Sequence of chain 1.D:
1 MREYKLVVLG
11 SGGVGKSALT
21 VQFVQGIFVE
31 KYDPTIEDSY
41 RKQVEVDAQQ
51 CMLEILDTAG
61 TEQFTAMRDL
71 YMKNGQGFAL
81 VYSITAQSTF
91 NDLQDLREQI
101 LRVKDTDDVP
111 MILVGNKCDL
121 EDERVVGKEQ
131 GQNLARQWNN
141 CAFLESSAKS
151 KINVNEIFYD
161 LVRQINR

A protein and the small-molecule ligand that binds it are described below.
Small molecule (SMILES): Nc1nc2c(ncn2[C@@H]2O[C@H](CO[P](=O)(O)O[P](=O)(O)NP(=O)(O)O)[C@@H](O)[C@H]2O)c(=O)[nH]1

Binding-site contacts:
Ligand atom N7 contacts residue ASN116 of chain 1.D at 3.0 Å (h-bond).
Ligand atom O3' contacts residue TYR32 of chain 1.D at 3.5 Å.
Ligand atom O6 contacts residue LYS117 of chain 1.D at 3.4 Å.
Ligand atom C8 contacts residue ALA18 of chain 1.D at 3.4 Å (hydrophobic).
Ligand atom O6 contacts residue ALA148 of chain 1.D at 3.0 Å (h-bond).
Ligand atom N7 contacts residue ALA18 of chain 1.D at 3.5 Å.
Ligand atom O1G contacts residue THR35 of chain 1.D at 2.7 Å (h-bond).
Ligand atom O2B contacts residue LYS16 of chain 1.D at 2.8 Å (salt-bridge).
Ligand atom O2B contacts residue GLY15 of chain 1.D at 3.4 Å (h-bond).
Ligand atom O3A contacts residue LYS16 of chain 1.D at 3.5 Å (salt-bridge).
Ligand atom C6 contacts residue LYS117 of chain 1.D at 3.5 Å.
Ligand atom O3A contacts residue GLY15 of chain 1.D at 3.0 Å (h-bond).
Ligand atom N2 contacts residue ASP119 of chain 1.D at 3.0 Å (salt-bridge).
Ligand atom PB contacts residue MG1 of chain 1.H at 3.2 Å.
Ligand atom O1G contacts residue MG1 of chain 1.H at 2.1 Å.
Ligand atom N3B contacts residue TYR32 of chain 1.D at 3.1 Å.
Ligand atom O2' contacts residue GLU30 of chain 1.D at 3.1 Å (salt-bridge).
Ligand atom C5' contacts residue GLY13 of chain 1.D at 3.4 Å.
Ligand atom O2G contacts residue GLY60 of chain 1.D at 2.9 Å (h-bond).
Ligand atom PB contacts residue LYS16 of chain 1.D at 3.5 Å.
Ligand atom O2' contacts residue VAL29 of chain 1.D at 3.0 Å (h-bond).
Ligand atom N2 contacts residue LEU120 of chain 1.D at 3.5 Å.
Ligand atom N1 contacts residue ASP119 of chain 1.D at 2.8 Å (salt-bridge).
Ligand atom C4 contacts residue PHE28 of chain 1.D at 3.5 Å (hydrophobic).
Ligand atom N3B contacts residue MG1 of chain 1.H at 3.3 Å.
Ligand atom O1B contacts residue MG1 of chain 1.H at 2.1 Å.
Ligand atom O1A contacts residue SER17 of chain 1.D at 3.2 Å (h-bond).
Ligand atom O1A contacts residue LYS16 of chain 1.D at 3.5 Å (salt-bridge).
Ligand atom O1B contacts residue SER17 of chain 1.D at 2.8 Å (h-bond).
Ligand atom O6 contacts residue ASN116 of chain 1.D at 3.2 Å (h-bond).
Ligand atom O3' contacts residue GLU30 of chain 1.D at 2.9 Å (salt-bridge).
Ligand atom O1B contacts residue LYS16 of chain 1.D at 3.5 Å.
Ligand atom O6 contacts residue SER147 of chain 1.D at 3.4 Å (h-bond).
Ligand atom O1A contacts residue GLY15 of chain 1.D at 3.3 Å.
Ligand atom O2G contacts residue LYS16 of chain 1.D at 2.7 Å (salt-bridge).
Ligand atom O1A contacts residue ALA18 of chain 1.D at 2.8 Å (h-bond).
Ligand atom O2A contacts residue TYR32 of chain 1.D at 3.2 Å.
Ligand atom N3B contacts residue GLY13 of chain 1.D at 3.1 Å (h-bond).
Ligand atom O3G contacts residue TYR32 of chain 1.D at 3.1 Å (h-bond).
Ligand atom PG contacts residue MG1 of chain 1.H at 3.1 Å.